This small molecule binds to this protein.
Small molecule (SMILES): OC[C@H]1O[C@H](O[C@H]2[C@H](O)[C@@H](O)[C@@H](O)O[C@@H]2CO)[C@H](O)[C@@H](O)[C@@H]1O

Sequence of chain 1.B:
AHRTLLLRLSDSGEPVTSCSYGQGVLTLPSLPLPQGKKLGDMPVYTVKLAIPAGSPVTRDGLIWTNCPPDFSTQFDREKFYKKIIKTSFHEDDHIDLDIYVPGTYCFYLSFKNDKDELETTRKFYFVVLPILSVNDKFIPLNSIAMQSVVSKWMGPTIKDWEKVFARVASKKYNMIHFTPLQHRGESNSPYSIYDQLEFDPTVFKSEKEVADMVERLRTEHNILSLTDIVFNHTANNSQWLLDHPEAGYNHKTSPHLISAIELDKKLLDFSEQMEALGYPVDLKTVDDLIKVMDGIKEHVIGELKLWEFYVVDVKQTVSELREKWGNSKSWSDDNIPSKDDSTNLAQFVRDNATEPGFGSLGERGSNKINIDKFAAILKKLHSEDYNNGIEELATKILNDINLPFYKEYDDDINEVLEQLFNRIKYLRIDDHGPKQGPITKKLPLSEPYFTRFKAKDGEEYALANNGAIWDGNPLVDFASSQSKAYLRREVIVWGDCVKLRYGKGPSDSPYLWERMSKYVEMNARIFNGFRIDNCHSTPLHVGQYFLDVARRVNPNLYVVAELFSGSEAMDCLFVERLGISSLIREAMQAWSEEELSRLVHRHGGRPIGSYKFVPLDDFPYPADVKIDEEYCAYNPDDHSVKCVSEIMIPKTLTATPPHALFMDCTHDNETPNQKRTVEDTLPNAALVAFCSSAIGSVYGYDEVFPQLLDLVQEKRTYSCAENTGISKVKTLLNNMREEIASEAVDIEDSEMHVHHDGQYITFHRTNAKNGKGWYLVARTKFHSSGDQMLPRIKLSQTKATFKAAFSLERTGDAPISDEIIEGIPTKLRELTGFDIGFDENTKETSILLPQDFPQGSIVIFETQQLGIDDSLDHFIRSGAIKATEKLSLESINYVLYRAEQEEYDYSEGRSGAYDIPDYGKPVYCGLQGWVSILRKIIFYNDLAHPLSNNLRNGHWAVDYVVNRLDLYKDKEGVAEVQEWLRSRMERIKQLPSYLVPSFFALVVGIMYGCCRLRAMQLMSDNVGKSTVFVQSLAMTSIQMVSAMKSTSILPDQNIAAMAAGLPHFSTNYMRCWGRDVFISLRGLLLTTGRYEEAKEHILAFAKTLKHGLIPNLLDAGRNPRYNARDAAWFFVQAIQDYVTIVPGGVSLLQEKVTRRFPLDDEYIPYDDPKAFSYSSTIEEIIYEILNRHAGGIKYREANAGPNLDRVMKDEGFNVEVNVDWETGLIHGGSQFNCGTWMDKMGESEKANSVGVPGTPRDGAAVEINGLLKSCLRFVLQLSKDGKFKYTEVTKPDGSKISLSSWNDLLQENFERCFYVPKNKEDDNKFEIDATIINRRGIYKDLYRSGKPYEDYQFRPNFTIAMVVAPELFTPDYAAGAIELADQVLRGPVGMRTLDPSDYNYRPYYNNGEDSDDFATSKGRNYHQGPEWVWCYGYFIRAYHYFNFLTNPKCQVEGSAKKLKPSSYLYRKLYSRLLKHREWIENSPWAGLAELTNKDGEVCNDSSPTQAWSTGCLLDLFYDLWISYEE

Binding-site contacts:
Ligand atom O3 contacts residue ASN1336 of chain 1.B at 3.6 Å.
Ligand atom O6 contacts residue ASP1400 of chain 1.B at 4.1 Å.
Ligand atom C3 contacts residue ILE1335 of chain 1.B at 3.5 Å (hydrophobic).
Ligand atom C3 contacts residue ASN1336 of chain 1.B at 4.3 Å.
Ligand atom O6 contacts residue TYR1401 of chain 1.B at 4.2 Å.
Ligand atom O2 contacts residue ILE1335 of chain 1.B at 3.3 Å (h-bond).
Ligand atom C2 contacts residue ASN1336 of chain 1.B at 3.3 Å.
Ligand atom O5 contacts residue SER1399 of chain 1.B at 3.9 Å.
Ligand atom C6 contacts residue ASP1400 of chain 1.B at 3.9 Å.
Ligand atom C6 contacts residue TYR1401 of chain 1.B at 3.5 Å (hydrophobic).
Ligand atom O4 contacts residue TYR1351 of chain 1.B at 4.2 Å.
Ligand atom O3 contacts residue ILE1335 of chain 1.B at 2.4 Å (h-bond).
Ligand atom O2 contacts residue ASN1336 of chain 1.B at 3.4 Å (h-bond).
Ligand atom C1 contacts residue ASN1336 of chain 1.B at 4.2 Å.
Ligand atom C2 contacts residue ILE1335 of chain 1.B at 3.9 Å (hydrophobic).
Ligand atom C4 contacts residue ASN1336 of chain 1.B at 4.5 Å.
Ligand atom O5 contacts residue TYR1401 of chain 1.B at 4.4 Å.
Ligand atom C1 contacts residue SER1399 of chain 1.B at 4.4 Å.